Sequence of chain 1.B:
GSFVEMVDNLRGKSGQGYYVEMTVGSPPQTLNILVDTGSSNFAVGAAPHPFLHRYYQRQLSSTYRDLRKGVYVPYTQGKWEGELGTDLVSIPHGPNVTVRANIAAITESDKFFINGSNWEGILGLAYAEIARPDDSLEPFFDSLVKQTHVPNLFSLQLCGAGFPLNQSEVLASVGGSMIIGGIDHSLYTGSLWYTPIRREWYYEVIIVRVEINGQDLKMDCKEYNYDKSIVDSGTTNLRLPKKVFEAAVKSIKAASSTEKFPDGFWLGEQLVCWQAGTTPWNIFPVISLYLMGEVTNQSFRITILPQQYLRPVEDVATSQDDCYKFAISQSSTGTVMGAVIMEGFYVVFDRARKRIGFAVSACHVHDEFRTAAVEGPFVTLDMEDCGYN

The small molecule below binds the protein below.
Small molecule (SMILES): COc1cccc(CNC[C@@H](O)[C@H](Cc2ccccc2)NC(=O)c2cc(C(=O)N[C@H](C)c3ccccc3)cc(N(C)S(C)(=O)=O)c2)c1

Binding-site contacts:
Ligand atom C36 contacts residue PHE112 of chain 1.B at 3.5 Å (hydrophobic).
Ligand atom O3 contacts residue TYR75 of chain 1.B at 3.3 Å.
Ligand atom C29 contacts residue ARG239 of chain 1.B at 3.4 Å.
Ligand atom O22 contacts residue TYR75 of chain 1.B at 3.5 Å.
Ligand atom C21 contacts residue THR236 of chain 1.B at 3.2 Å.
Ligand atom N3 contacts residue GLY234 of chain 1.B at 3.1 Å (h-bond).
Ligand atom N21 contacts residue GLY234 of chain 1.B at 3.2 Å (h-bond).
Ligand atom O21 contacts residue GLN77 of chain 1.B at 3.1 Å (h-bond).
Ligand atom O22 contacts residue THR76 of chain 1.B at 3.3 Å (h-bond).
Ligand atom C11 contacts residue THR236 of chain 1.B at 3.1 Å.
Ligand atom O24 contacts residue THR235 of chain 1.B at 3.3 Å.
Ligand atom C16 contacts residue THR236 of chain 1.B at 3.3 Å.
Ligand atom C11 contacts residue GLN16 of chain 1.B at 3.5 Å.
Ligand atom C35 contacts residue GLN77 of chain 1.B at 3.0 Å.
Ligand atom C12 contacts residue GLY17 of chain 1.B at 3.4 Å.
Ligand atom C23 contacts residue GLN77 of chain 1.B at 3.5 Å.
Ligand atom C47 contacts residue THR76 of chain 1.B at 3.5 Å.
Ligand atom O23 contacts residue ASN237 of chain 1.B at 3.3 Å (h-bond).
Ligand atom C38 contacts residue LEU34 of chain 1.B at 3.4 Å (hydrophobic).
Ligand atom C32 contacts residue ASP36 of chain 1.B at 3.4 Å.
Ligand atom O3 contacts residue SER39 of chain 1.B at 3.2 Å.
Ligand atom C24 contacts residue GLN77 of chain 1.B at 3.3 Å.
Ligand atom O21 contacts residue THR236 of chain 1.B at 3.0 Å (h-bond).
Ligand atom C13 contacts residue ALA339 of chain 1.B at 3.5 Å (hydrophobic).
Ligand atom O23 contacts residue ARG239 of chain 1.B at 2.8 Å.
Ligand atom O3 contacts residue ASP36 of chain 1.B at 2.7 Å (salt-bridge).
Ligand atom O22 contacts residue GLN77 of chain 1.B at 3.0 Å (h-bond).
Ligand atom C39 contacts residue ASP36 of chain 1.B at 3.1 Å.
Ligand atom C21 contacts residue GLN77 of chain 1.B at 3.5 Å.
Ligand atom C28 contacts residue GLY234 of chain 1.B at 3.0 Å.
Ligand atom N4 contacts residue ASP232 of chain 1.B at 3.0 Å (salt-bridge).
Ligand atom O24 contacts residue ASN237 of chain 1.B at 3.0 Å (h-bond).
Ligand atom O23 contacts residue SER329 of chain 1.B at 3.2 Å (h-bond).
Ligand atom C11 contacts residue GLY17 of chain 1.B at 3.3 Å.
Ligand atom C43 contacts residue GLY38 of chain 1.B at 3.3 Å.
Ligand atom O3 contacts residue GLY38 of chain 1.B at 3.4 Å (h-bond).
Ligand atom C34 contacts residue GLN77 of chain 1.B at 3.0 Å.
Ligand atom O24 contacts residue THR236 of chain 1.B at 3.4 Å (h-bond).
Ligand atom C41 contacts residue ASP232 of chain 1.B at 3.4 Å.
Ligand atom C30 contacts residue ASP232 of chain 1.B at 2.6 Å.